Binding-site contacts:
Ligand atom N15 contacts residue PHE283 of chain 1.A at 3.4 Å.
Ligand atom N10 contacts residue ILE246 of chain 1.A at 3.5 Å.
Ligand atom C14 contacts residue PHE283 of chain 1.A at 3.6 Å (hydrophobic).
Ligand atom O20 contacts residue GLN280 of chain 1.A at 2.9 Å (h-bond).
Ligand atom C25 contacts residue PRO266 of chain 1.A at 3.8 Å (hydrophobic).
Ligand atom N4 contacts residue MET267 of chain 1.A at 3.5 Å.
Ligand atom N19 contacts residue PHE250 of chain 1.A at 3.8 Å.
Ligand atom C8 contacts residue TYR247 of chain 1.A at 3.8 Å (hydrophobic).
Ligand atom C29 contacts residue PHE250 of chain 1.A at 3.9 Å (hydrophobic).
Ligand atom O21 contacts residue PHE283 of chain 1.A at 3.5 Å.
Ligand atom C28 contacts residue VAL232 of chain 1.A at 3.8 Å (hydrophobic).
Ligand atom F27 contacts residue GLU275 of chain 1.A at 3.0 Å.
Ligand atom C22 contacts residue MET267 of chain 1.A at 3.5 Å (hydrophobic).
Ligand atom C16 contacts residue MET267 of chain 1.A at 3.4 Å (hydrophobic).
Ligand atom C24 contacts residue GLU275 of chain 1.A at 3.7 Å.
Ligand atom C24 contacts residue PRO266 of chain 1.A at 3.8 Å (hydrophobic).
Ligand atom C17 contacts residue PHE283 of chain 1.A at 3.2 Å (hydrophobic).
Ligand atom N6 contacts residue MET267 of chain 1.A at 3.5 Å (h-bond).
Ligand atom C8 contacts residue GLY279 of chain 1.A at 3.5 Å.
Ligand atom C9 contacts residue TYR247 of chain 1.A at 3.5 Å (hydrophobic).
Ligand atom C28 contacts residue ILE246 of chain 1.A at 3.5 Å (hydrophobic).
Ligand atom C2 contacts residue PHE283 of chain 1.A at 3.6 Å (hydrophobic).
Ligand atom C12 contacts residue LEU229 of chain 1.A at 3.6 Å (hydrophobic).
Ligand atom F27 contacts residue LYS272 of chain 1.A at 3.5 Å.
Ligand atom C26 contacts residue PRO266 of chain 1.A at 3.5 Å (hydrophobic).
Ligand atom C28 contacts residue PHE283 of chain 1.A at 3.8 Å (hydrophobic).
Ligand atom C1 contacts residue PHE283 of chain 1.A at 3.7 Å (hydrophobic).
Ligand atom N4 contacts residue TYR247 of chain 1.A at 2.6 Å (h-bond).
Ligand atom C3 contacts residue MET267 of chain 1.A at 3.8 Å (hydrophobic).
Ligand atom C17 contacts residue MET267 of chain 1.A at 3.7 Å (hydrophobic).
Ligand atom F27 contacts residue PRO266 of chain 1.A at 3.8 Å.
Ligand atom C13 contacts residue MET267 of chain 1.A at 3.5 Å (hydrophobic).
Ligand atom C23 contacts residue GLY279 of chain 1.A at 3.7 Å.
Ligand atom N11 contacts residue ILE246 of chain 1.A at 3.5 Å.
Ligand atom C3 contacts residue TYR247 of chain 1.A at 3.3 Å (hydrophobic).
Ligand atom N10 contacts residue PHE283 of chain 1.A at 3.6 Å.
Ligand atom C9 contacts residue GLN280 of chain 1.A at 3.6 Å.
Ligand atom C18 contacts residue MET267 of chain 1.A at 3.6 Å (hydrophobic).
Ligand atom C8 contacts residue MET267 of chain 1.A at 3.3 Å (hydrophobic).
Ligand atom C18 contacts residue GLY279 of chain 1.A at 3.4 Å.

A small-molecule ligand and the protein it binds are described below.
Small molecule (SMILES): CN(C)C(=O)c1cnn(C)c1C(=O)Nc1ccn2cc(-c3ccc(F)cc3)nc2c1

Sequence of chain 1.A:
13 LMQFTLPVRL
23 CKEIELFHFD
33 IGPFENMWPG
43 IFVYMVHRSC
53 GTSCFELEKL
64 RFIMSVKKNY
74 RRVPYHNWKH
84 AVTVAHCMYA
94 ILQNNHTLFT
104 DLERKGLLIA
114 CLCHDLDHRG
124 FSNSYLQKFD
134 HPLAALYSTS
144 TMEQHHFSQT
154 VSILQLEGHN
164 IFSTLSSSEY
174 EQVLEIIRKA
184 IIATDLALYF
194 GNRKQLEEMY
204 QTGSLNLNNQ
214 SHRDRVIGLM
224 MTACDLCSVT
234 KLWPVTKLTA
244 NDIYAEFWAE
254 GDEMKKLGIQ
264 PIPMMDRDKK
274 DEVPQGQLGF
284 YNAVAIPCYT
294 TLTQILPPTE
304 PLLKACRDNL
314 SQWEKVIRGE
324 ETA